Sequence of chain 1.A:
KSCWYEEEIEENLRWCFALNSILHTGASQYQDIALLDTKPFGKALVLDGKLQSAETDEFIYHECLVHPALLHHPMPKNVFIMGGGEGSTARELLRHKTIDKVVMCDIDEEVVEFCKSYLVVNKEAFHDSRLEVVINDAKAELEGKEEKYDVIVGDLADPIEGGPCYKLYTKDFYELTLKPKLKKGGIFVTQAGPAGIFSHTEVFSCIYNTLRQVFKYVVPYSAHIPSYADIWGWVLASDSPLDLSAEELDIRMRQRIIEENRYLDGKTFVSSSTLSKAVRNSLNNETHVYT

Binding-site contacts:
Ligand atom C7 contacts residue GLN217 of chain 1.A at 3.9 Å.
Ligand atom N5 contacts residue ASP181 of chain 1.A at 3.7 Å.
Ligand atom N1 contacts residue GLY109 of chain 1.A at 4.2 Å.
Ligand atom C3 contacts residue GLN78 of chain 1.A at 4.2 Å.
Ligand atom N1 contacts residue ASP132 of chain 1.A at 3.7 Å.
Ligand atom C11 contacts residue TRP258 of chain 1.A at 3.6 Å (hydrophobic).
Ligand atom N9 contacts residue TRP258 of chain 1.A at 3.4 Å.
Ligand atom N5 contacts residue LEU182 of chain 1.A at 3.5 Å (h-bond).
Ligand atom C7 contacts residue TYR87 of chain 1.A at 3.8 Å (hydrophobic).
Ligand atom N1 contacts residue ASP181 of chain 1.A at 3.3 Å (salt-bridge).
Ligand atom C6 contacts residue TYR87 of chain 1.A at 3.5 Å (hydrophobic).
Ligand atom C12 contacts residue TYR254 of chain 1.A at 3.5 Å (hydrophobic).
Ligand atom C12 contacts residue LEU77 of chain 1.A at 4.2 Å (hydrophobic).
Ligand atom C12 contacts residue TRP258 of chain 1.A at 3.9 Å (hydrophobic).
Ligand atom N1 contacts residue LEU182 of chain 1.A at 4.3 Å.
Ligand atom C7 contacts residue TRP258 of chain 1.A at 4.1 Å (hydrophobic).
Ligand atom C3 contacts residue ASP181 of chain 1.A at 3.2 Å.
Ligand atom C4 contacts residue GLN78 of chain 1.A at 4.1 Å.
Ligand atom C2 contacts residue GLY110 of chain 1.A at 3.2 Å.
Ligand atom C4 contacts residue ASP181 of chain 1.A at 3.6 Å.
Ligand atom C13 contacts residue TYR254 of chain 1.A at 4.0 Å (hydrophobic).
Ligand atom C4 contacts residue LEU182 of chain 1.A at 4.3 Å (hydrophobic).
Ligand atom C10 contacts residue TYR254 of chain 1.A at 3.5 Å (hydrophobic).
Ligand atom C8 contacts residue TYR87 of chain 1.A at 4.1 Å (hydrophobic).
Ligand atom C10 contacts residue LEU77 of chain 1.A at 4.0 Å (hydrophobic).
Ligand atom N9 contacts residue TYR254 of chain 1.A at 4.2 Å.
Ligand atom C13 contacts residue ILE35 of chain 1.A at 4.3 Å (hydrophobic).
Ligand atom N14 contacts residue GLU33 of chain 1.A at 3.9 Å.
Ligand atom N14 contacts residue LEU77 of chain 1.A at 3.5 Å (h-bond).
Ligand atom C3 contacts residue ALA183 of chain 1.A at 3.9 Å (hydrophobic).
Ligand atom C2 contacts residue ASP181 of chain 1.A at 3.2 Å.
Ligand atom C3 contacts residue LEU182 of chain 1.A at 3.7 Å (hydrophobic).
Ligand atom C8 contacts residue TRP258 of chain 1.A at 3.5 Å (hydrophobic).
Ligand atom N1 contacts residue GLY110 of chain 1.A at 3.3 Å (h-bond).
Ligand atom C6 contacts residue ASP181 of chain 1.A at 4.2 Å.
Ligand atom C10 contacts residue GLN78 of chain 1.A at 4.4 Å.
Ligand atom C11 contacts residue LEU77 of chain 1.A at 3.7 Å (hydrophobic).
Ligand atom C10 contacts residue TRP258 of chain 1.A at 3.6 Å (hydrophobic).
Ligand atom C8 contacts residue TYR254 of chain 1.A at 3.7 Å (hydrophobic).
Ligand atom N5 contacts residue TYR87 of chain 1.A at 3.8 Å.

A small-molecule ligand and the protein it binds are described below.
Small molecule (SMILES): NCCCCNCCCNCCCN